Sequence of chain 1.A:
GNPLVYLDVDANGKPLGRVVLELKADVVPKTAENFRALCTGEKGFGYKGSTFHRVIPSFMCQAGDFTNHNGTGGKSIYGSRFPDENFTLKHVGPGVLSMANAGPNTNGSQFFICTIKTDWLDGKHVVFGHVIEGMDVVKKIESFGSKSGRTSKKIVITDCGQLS

This protein binds this small molecule.
Small molecule (SMILES): CCOC(=O)c1cnc2cc(=O)[nH]n2c1C

Binding-site contacts:
Ligand atom C9 contacts residue ARG55 of chain 1.A at 3.5 Å.
Ligand atom O13 contacts residue ASN102 of chain 1.A at 4.3 Å.
Ligand atom C8 contacts residue GLN63 of chain 1.A at 3.2 Å.
Ligand atom C3 contacts residue GLN63 of chain 1.A at 3.8 Å.
Ligand atom O11 contacts residue SER149 of chain 1.A at 4.0 Å.
Ligand atom O12 contacts residue ASN102 of chain 1.A at 3.5 Å (h-bond).
Ligand atom C2 contacts residue GLY72 of chain 1.A at 4.4 Å.
Ligand atom N6 contacts residue ASN71 of chain 1.A at 4.2 Å.
Ligand atom C14 contacts residue ARG55 of chain 1.A at 3.9 Å.
Ligand atom C10 contacts residue ASN102 of chain 1.A at 4.2 Å.
Ligand atom C10 contacts residue GLN63 of chain 1.A at 4.1 Å.
Ligand atom C2 contacts residue ARG55 of chain 1.A at 3.6 Å.
Ligand atom C3 contacts residue GLY72 of chain 1.A at 4.0 Å.
Ligand atom C10 contacts residue GLY72 of chain 1.A at 4.1 Å.
Ligand atom C4 contacts residue ARG55 of chain 1.A at 3.7 Å.
Ligand atom C2 contacts residue HIS54 of chain 1.A at 3.8 Å.
Ligand atom N6 contacts residue GLN111 of chain 1.A at 4.0 Å.
Ligand atom C5 contacts residue HIS54 of chain 1.A at 4.1 Å.
Ligand atom O11 contacts residue ARG55 of chain 1.A at 3.9 Å.
Ligand atom N6 contacts residue ARG55 of chain 1.A at 4.2 Å.
Ligand atom C15 contacts residue ASN102 of chain 1.A at 3.5 Å.
Ligand atom C15 contacts residue ALA101 of chain 1.A at 4.3 Å (hydrophobic).
Ligand atom N6 contacts residue GLY72 of chain 1.A at 3.3 Å.
Ligand atom N6 contacts residue GLN63 of chain 1.A at 3.7 Å.
Ligand atom C15 contacts residue ALA103 of chain 1.A at 3.9 Å (hydrophobic).
Ligand atom O13 contacts residue GLN111 of chain 1.A at 3.6 Å.
Ligand atom C8 contacts residue GLY72 of chain 1.A at 3.3 Å.
Ligand atom O12 contacts residue ALA103 of chain 1.A at 4.3 Å.
Ligand atom O13 contacts residue GLY72 of chain 1.A at 3.8 Å.
Ligand atom O13 contacts residue GLN63 of chain 1.A at 3.6 Å.
Ligand atom N1 contacts residue ARG55 of chain 1.A at 3.8 Å.
Ligand atom C8 contacts residue HIS54 of chain 1.A at 3.8 Å.
Ligand atom N6 contacts residue HIS54 of chain 1.A at 3.0 Å (h-bond).
Ligand atom C8 contacts residue GLN111 of chain 1.A at 3.4 Å.
Ligand atom C16 contacts residue ALA101 of chain 1.A at 3.8 Å (hydrophobic).
Ligand atom C5 contacts residue ARG55 of chain 1.A at 3.5 Å.
Ligand atom C16 contacts residue GLN111 of chain 1.A at 3.7 Å.
Ligand atom N7 contacts residue ARG55 of chain 1.A at 3.6 Å (salt-bridge).
Ligand atom C3 contacts residue ARG55 of chain 1.A at 4.2 Å.
Ligand atom C16 contacts residue ASN102 of chain 1.A at 3.7 Å.